The small molecule below binds the protein below.
Small molecule (SMILES): CC(=O)N[C@@H]1[C@@H](O)[C@H](O)[C@@H](CO)O[C@H]1O

Sequence of chain 1.C:
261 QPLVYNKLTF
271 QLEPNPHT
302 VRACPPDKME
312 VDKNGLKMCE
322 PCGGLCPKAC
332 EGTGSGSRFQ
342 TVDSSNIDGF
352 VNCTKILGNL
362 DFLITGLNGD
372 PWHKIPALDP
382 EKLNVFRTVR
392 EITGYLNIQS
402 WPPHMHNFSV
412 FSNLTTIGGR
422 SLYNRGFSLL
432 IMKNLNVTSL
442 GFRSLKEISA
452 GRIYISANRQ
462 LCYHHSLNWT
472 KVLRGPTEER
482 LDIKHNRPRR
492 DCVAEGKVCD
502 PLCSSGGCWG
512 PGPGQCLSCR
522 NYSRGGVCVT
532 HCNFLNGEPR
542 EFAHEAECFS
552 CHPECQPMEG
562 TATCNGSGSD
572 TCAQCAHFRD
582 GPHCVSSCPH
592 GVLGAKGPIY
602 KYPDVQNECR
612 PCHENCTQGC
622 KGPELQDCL

Binding-site contacts:
Ligand atom C8 contacts residue PRO404 of chain 1.C at 3.5 Å (hydrophobic).
Ligand atom C1 contacts residue PRO404 of chain 1.C at 3.9 Å (hydrophobic).
Ligand atom O6 contacts residue ASN437 of chain 1.C at 3.9 Å.
Ligand atom N2 contacts residue PRO404 of chain 1.C at 3.7 Å.
Ligand atom C7 contacts residue ASN437 of chain 1.C at 3.8 Å.
Ligand atom O7 contacts residue ASN437 of chain 1.C at 4.3 Å.
Ligand atom C5 contacts residue ASN437 of chain 1.C at 3.7 Å.
Ligand atom C8 contacts residue HIS407 of chain 1.C at 3.9 Å.
Ligand atom C7 contacts residue HIS407 of chain 1.C at 4.1 Å.
Ligand atom O5 contacts residue ASN437 of chain 1.C at 2.4 Å (h-bond).
Ligand atom O6 contacts residue LEU436 of chain 1.C at 4.2 Å.
Ligand atom C7 contacts residue PRO404 of chain 1.C at 3.7 Å (hydrophobic).
Ligand atom C3 contacts residue ASN437 of chain 1.C at 3.8 Å.
Ligand atom C8 contacts residue HIS405 of chain 1.C at 4.0 Å.
Ligand atom O7 contacts residue HIS407 of chain 1.C at 3.9 Å.
Ligand atom N2 contacts residue ASN437 of chain 1.C at 2.9 Å (h-bond).
Ligand atom C2 contacts residue ASN437 of chain 1.C at 2.5 Å.
Ligand atom O5 contacts residue LEU436 of chain 1.C at 4.5 Å.
Ligand atom C4 contacts residue ASN437 of chain 1.C at 4.2 Å.
Ligand atom C1 contacts residue ASN437 of chain 1.C at 1.4 Å.